Sequence of chain 16.H:
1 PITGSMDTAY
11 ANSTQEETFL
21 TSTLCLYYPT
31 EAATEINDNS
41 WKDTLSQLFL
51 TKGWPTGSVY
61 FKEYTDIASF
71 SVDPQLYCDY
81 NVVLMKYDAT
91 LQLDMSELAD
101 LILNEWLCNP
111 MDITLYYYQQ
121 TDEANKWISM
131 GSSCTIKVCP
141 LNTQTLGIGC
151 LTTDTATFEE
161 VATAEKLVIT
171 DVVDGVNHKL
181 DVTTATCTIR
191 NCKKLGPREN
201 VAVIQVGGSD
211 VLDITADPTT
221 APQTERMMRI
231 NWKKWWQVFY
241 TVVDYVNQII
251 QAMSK

Binding-site contacts:
Ligand atom C2 contacts residue ASN12 of chain 16.H at 3.2 Å.
Ligand atom C7 contacts residue ASN12 of chain 16.H at 3.9 Å.
Ligand atom C5 contacts residue ASN12 of chain 16.H at 4.1 Å.
Ligand atom O7 contacts residue ASN12 of chain 16.H at 3.7 Å.
Ligand atom C1 contacts residue ASN12 of chain 16.H at 2.2 Å.
Ligand atom N2 contacts residue ASN12 of chain 16.H at 3.8 Å.
Ligand atom O5 contacts residue ASN12 of chain 16.H at 2.7 Å (h-bond).

The small molecule below binds the protein below.
Small molecule (SMILES): CC(=O)N[C@H]1[C@H](O[C@H]2[C@H](O)[C@@H](NC(C)=O)CO[C@@H]2CO)O[C@H](CO)[C@@H](O)[C@@H]1O